A protein and the small-molecule ligand that binds it are described below.
Small molecule (SMILES): CCCCCCCCCCCCC(=O)O

Sequence of chain 1.A:
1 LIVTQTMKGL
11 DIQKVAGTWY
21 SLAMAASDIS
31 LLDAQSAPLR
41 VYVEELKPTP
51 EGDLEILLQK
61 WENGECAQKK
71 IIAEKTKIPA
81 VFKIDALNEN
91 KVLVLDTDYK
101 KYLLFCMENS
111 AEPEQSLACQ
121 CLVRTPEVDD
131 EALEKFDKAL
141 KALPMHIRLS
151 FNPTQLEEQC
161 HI

Binding-site contacts:
Ligand atom C29 contacts residue VAL92 of chain 1.A at 4.2 Å (hydrophobic).
Ligand atom C31 contacts residue LEU54 of chain 1.A at 4.2 Å (hydrophobic).
Ligand atom C27 contacts residue MET107 of chain 1.A at 3.7 Å (hydrophobic).
Ligand atom C32 contacts residue LEU103 of chain 1.A at 4.3 Å (hydrophobic).
Ligand atom C27 contacts residue ILE84 of chain 1.A at 3.6 Å (hydrophobic).
Ligand atom C33 contacts residue LEU54 of chain 1.A at 3.7 Å (hydrophobic).
Ligand atom C21 contacts residue LYS60 of chain 1.A at 4.3 Å.
Ligand atom C26 contacts residue LEU58 of chain 1.A at 3.8 Å (hydrophobic).
Ligand atom C24 contacts residue LEU39 of chain 1.A at 4.4 Å (hydrophobic).
Ligand atom C29 contacts residue ILE56 of chain 1.A at 3.7 Å (hydrophobic).
Ligand atom O21 contacts residue LYS60 of chain 1.A at 4.0 Å.
Ligand atom C28 contacts residue MET107 of chain 1.A at 4.3 Å (hydrophobic).
Ligand atom C24 contacts residue VAL41 of chain 1.A at 4.3 Å (hydrophobic).
Ligand atom C28 contacts residue PHE105 of chain 1.A at 4.0 Å (hydrophobic).
Ligand atom C26 contacts residue VAL41 of chain 1.A at 4.2 Å (hydrophobic).
Ligand atom C22 contacts residue VAL41 of chain 1.A at 4.4 Å (hydrophobic).
Ligand atom C30 contacts residue ILE56 of chain 1.A at 4.0 Å (hydrophobic).
Ligand atom C22 contacts residue PRO38 of chain 1.A at 4.1 Å (hydrophobic).
Ligand atom C31 contacts residue PHE105 of chain 1.A at 4.0 Å (hydrophobic).
Ligand atom O21 contacts residue GLU62 of chain 1.A at 4.2 Å.
Ligand atom O22 contacts residue LYS69 of chain 1.A at 3.2 Å.
Ligand atom C32 contacts residue PHE105 of chain 1.A at 3.9 Å (hydrophobic).
Ligand atom C28 contacts residue ILE56 of chain 1.A at 4.1 Å (hydrophobic).
Ligand atom C26 contacts residue MET107 of chain 1.A at 3.8 Å (hydrophobic).
Ligand atom C27 contacts residue ILE56 of chain 1.A at 4.3 Å (hydrophobic).
Ligand atom C31 contacts residue ILE56 of chain 1.A at 4.3 Å (hydrophobic).
Ligand atom C32 contacts residue LEU46 of chain 1.A at 3.9 Å (hydrophobic).
Ligand atom O22 contacts residue ILE71 of chain 1.A at 3.6 Å.
Ligand atom C33 contacts residue VAL94 of chain 1.A at 3.9 Å (hydrophobic).
Ligand atom C30 contacts residue PHE105 of chain 1.A at 3.7 Å (hydrophobic).
Ligand atom C25 contacts residue ILE84 of chain 1.A at 3.8 Å (hydrophobic).
Ligand atom C25 contacts residue MET107 of chain 1.A at 3.9 Å (hydrophobic).
Ligand atom C26 contacts residue ILE84 of chain 1.A at 4.2 Å (hydrophobic).
Ligand atom C31 contacts residue VAL92 of chain 1.A at 3.7 Å (hydrophobic).
Ligand atom O21 contacts residue LYS69 of chain 1.A at 4.1 Å.
Ligand atom C33 contacts residue LEU46 of chain 1.A at 4.0 Å (hydrophobic).
Ligand atom C33 contacts residue LEU103 of chain 1.A at 4.0 Å (hydrophobic).
Ligand atom C21 contacts residue LYS69 of chain 1.A at 4.0 Å.
Ligand atom C29 contacts residue PHE105 of chain 1.A at 3.6 Å (hydrophobic).
Ligand atom C32 contacts residue LEU54 of chain 1.A at 4.2 Å (hydrophobic).